A protein and the small-molecule ligand that binds it are described below.
Small molecule (SMILES): O=C(Nc1cccc(Br)n1)[C@@H]1SCCN1C(=O)Cn1ncc2ccccc21

Sequence of chain 1.G:
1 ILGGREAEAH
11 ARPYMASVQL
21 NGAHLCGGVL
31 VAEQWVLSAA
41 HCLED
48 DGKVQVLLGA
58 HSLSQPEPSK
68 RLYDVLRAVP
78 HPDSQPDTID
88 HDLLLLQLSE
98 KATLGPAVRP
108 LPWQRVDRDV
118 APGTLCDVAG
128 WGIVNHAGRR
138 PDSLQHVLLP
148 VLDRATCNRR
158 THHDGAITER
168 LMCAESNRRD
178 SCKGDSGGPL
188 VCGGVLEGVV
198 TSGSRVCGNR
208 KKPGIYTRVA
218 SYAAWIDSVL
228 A

Binding-site contacts:
Ligand atom C5 contacts residue SER199 of chain 1.G at 3.8 Å.
Ligand atom N1 contacts residue LEU25 of chain 1.G at 2.9 Å (h-bond).
Ligand atom S contacts residue CYS42 of chain 1.G at 3.4 Å (h-bond).
Ligand atom C1 contacts residue LEU25 of chain 1.G at 3.7 Å (hydrophobic).
Ligand atom N3 contacts residue GLY200 of chain 1.G at 3.3 Å (h-bond).
Ligand atom C11 contacts residue SER201 of chain 1.G at 3.7 Å.
Ligand atom C5 contacts residue HIS41 of chain 1.G at 3.6 Å.
Ligand atom C9 contacts residue GLY200 of chain 1.G at 3.7 Å.
Ligand atom C3 contacts residue CYS26 of chain 1.G at 3.8 Å (hydrophobic).
Ligand atom C17 contacts residue ARG137 of chain 1.G at 3.1 Å.
Ligand atom C8 contacts residue GLY200 of chain 1.G at 3.4 Å.
Ligand atom N contacts residue LEU25 of chain 1.G at 3.4 Å (h-bond).
Ligand atom C14 contacts residue CYS204 of chain 1.G at 3.6 Å (hydrophobic).
Ligand atom O contacts residue LYS180 of chain 1.G at 3.5 Å.
Ligand atom O contacts residue SER183 of chain 1.G at 2.8 Å (h-bond).
Ligand atom C15 contacts residue LYS180 of chain 1.G at 3.5 Å.
Ligand atom C3 contacts residue LEU25 of chain 1.G at 3.4 Å (hydrophobic).
Ligand atom C contacts residue ARG137 of chain 1.G at 3.7 Å.
Ligand atom C13 contacts residue ARG202 of chain 1.G at 3.3 Å.
Ligand atom C16 contacts residue ARG137 of chain 1.G at 3.6 Å.
Ligand atom N4 contacts residue THR198 of chain 1.G at 3.6 Å (h-bond).
Ligand atom C12 contacts residue LYS180 of chain 1.G at 3.6 Å.
Ligand atom C14 contacts residue LYS180 of chain 1.G at 3.7 Å.
Ligand atom C10 contacts residue GLY200 of chain 1.G at 3.6 Å.
Ligand atom C9 contacts residue LYS180 of chain 1.G at 3.7 Å.
Ligand atom C12 contacts residue SER201 of chain 1.G at 3.6 Å.
Ligand atom C2 contacts residue LEU25 of chain 1.G at 3.6 Å (hydrophobic).
Ligand atom S contacts residue CYS26 of chain 1.G at 3.7 Å.
Ligand atom O contacts residue GLY181 of chain 1.G at 2.9 Å (h-bond).
Ligand atom C4 contacts residue HIS41 of chain 1.G at 3.4 Å.
Ligand atom C3 contacts residue SER183 of chain 1.G at 3.8 Å.
Ligand atom N4 contacts residue GLY200 of chain 1.G at 3.2 Å (h-bond).
Ligand atom N contacts residue GLY181 of chain 1.G at 3.2 Å.
Ligand atom C14 contacts residue ARG202 of chain 1.G at 3.6 Å.
Ligand atom C7 contacts residue SER199 of chain 1.G at 3.4 Å.
Ligand atom BR contacts residue TRP128 of chain 1.G at 3.5 Å.
Ligand atom N4 contacts residue SER183 of chain 1.G at 3.8 Å.
Ligand atom N2 contacts residue SER183 of chain 1.G at 3.6 Å (h-bond).
Ligand atom C16 contacts residue LYS180 of chain 1.G at 3.4 Å.
Ligand atom C6 contacts residue SER183 of chain 1.G at 3.1 Å.